Binding-site contacts:
Ligand atom O contacts residue HIS491 of chain 1.B at 3.1 Å (h-bond).
Ligand atom O contacts residue TYR501 of chain 1.B at 3.4 Å (h-bond).
Ligand atom CA contacts residue NIY1 of chain 1.Q at 2.4 Å.
Ligand atom C contacts residue NIY1 of chain 1.Q at 1.3 Å.
Ligand atom N contacts residue NIY1 of chain 1.Q at 3.3 Å (h-bond).
Ligand atom C contacts residue TYR501 of chain 1.B at 4.0 Å (hydrophobic).
Ligand atom N contacts residue HIS331 of chain 1.B at 3.6 Å.
Ligand atom CA contacts residue GLU362 of chain 1.B at 3.3 Å.
Ligand atom CA contacts residue ALA332 of chain 1.B at 4.2 Å (hydrophobic).
Ligand atom N contacts residue ALA332 of chain 1.B at 3.6 Å.
Ligand atom C contacts residue HIS491 of chain 1.B at 4.2 Å.
Ligand atom CA contacts residue HIS361 of chain 1.B at 3.7 Å.
Ligand atom CA contacts residue HIS331 of chain 1.B at 3.9 Å.
Ligand atom C contacts residue HIS331 of chain 1.B at 3.5 Å.
Ligand atom O contacts residue NIY1 of chain 1.Q at 2.2 Å (h-bond).
Ligand atom N contacts residue GLU362 of chain 1.B at 3.2 Å (salt-bridge).
Ligand atom N contacts residue HIS361 of chain 1.B at 4.5 Å.
Ligand atom N contacts residue THR358 of chain 1.B at 4.5 Å.
Ligand atom O contacts residue HIS331 of chain 1.B at 2.7 Å (h-bond).
Ligand atom C contacts residue HIS361 of chain 1.B at 4.5 Å.
Ligand atom CA contacts residue ZN1 of chain 1.R at 4.0 Å.

The protein below binds the small molecule below.
Small molecule (SMILES): NCC(=O)O

Sequence of chain 1.B:
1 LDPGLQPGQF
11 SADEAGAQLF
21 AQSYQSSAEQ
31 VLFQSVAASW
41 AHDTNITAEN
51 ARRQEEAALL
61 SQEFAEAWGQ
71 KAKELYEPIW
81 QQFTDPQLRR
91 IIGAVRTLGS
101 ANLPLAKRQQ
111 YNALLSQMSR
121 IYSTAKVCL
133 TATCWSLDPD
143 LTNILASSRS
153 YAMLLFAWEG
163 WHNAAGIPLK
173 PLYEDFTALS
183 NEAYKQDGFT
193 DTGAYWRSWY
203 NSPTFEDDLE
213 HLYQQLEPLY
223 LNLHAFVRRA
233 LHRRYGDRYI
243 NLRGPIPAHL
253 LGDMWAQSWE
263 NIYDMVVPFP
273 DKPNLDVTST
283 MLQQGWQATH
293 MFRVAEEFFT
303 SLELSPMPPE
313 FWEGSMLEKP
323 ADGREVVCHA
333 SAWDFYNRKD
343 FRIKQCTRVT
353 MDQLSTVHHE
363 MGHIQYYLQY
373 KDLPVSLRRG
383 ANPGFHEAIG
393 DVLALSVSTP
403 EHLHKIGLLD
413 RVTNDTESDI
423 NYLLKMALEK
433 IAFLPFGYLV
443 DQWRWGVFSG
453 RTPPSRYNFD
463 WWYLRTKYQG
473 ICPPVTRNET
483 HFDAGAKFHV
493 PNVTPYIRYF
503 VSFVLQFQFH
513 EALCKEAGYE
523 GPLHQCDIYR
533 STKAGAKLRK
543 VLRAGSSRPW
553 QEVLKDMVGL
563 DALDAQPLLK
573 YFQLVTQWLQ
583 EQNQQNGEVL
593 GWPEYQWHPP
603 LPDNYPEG